Binding-site contacts:
Ligand atom C2 contacts residue ASN259 of chain 39.E at 2.4 Å.
Ligand atom C5 contacts residue ASN259 of chain 39.E at 3.6 Å.
Ligand atom C4 contacts residue ASN259 of chain 39.E at 4.1 Å.
Ligand atom O6 contacts residue LYS115 of chain 39.D at 3.5 Å (salt-bridge).
Ligand atom O7 contacts residue LYS181 of chain 39.D at 4.3 Å.
Ligand atom C6 contacts residue LYS115 of chain 39.D at 4.3 Å.
Ligand atom C1 contacts residue ASN259 of chain 39.E at 1.4 Å.
Ligand atom O7 contacts residue ASN259 of chain 39.E at 2.7 Å (h-bond).
Ligand atom O6 contacts residue THR116 of chain 39.D at 3.2 Å (h-bond).
Ligand atom C3 contacts residue ASN259 of chain 39.E at 3.7 Å.
Ligand atom C8 contacts residue ASN259 of chain 39.E at 4.4 Å.
Ligand atom C7 contacts residue ASN259 of chain 39.E at 3.1 Å.
Ligand atom C6 contacts residue THR116 of chain 39.D at 4.5 Å.
Ligand atom O5 contacts residue ASN259 of chain 39.E at 2.3 Å (h-bond).
Ligand atom O7 contacts residue GLU117 of chain 39.D at 4.3 Å.
Ligand atom O6 contacts residue ASN259 of chain 39.E at 4.4 Å.
Ligand atom N2 contacts residue ASN259 of chain 39.E at 3.0 Å (h-bond).
Ligand atom O5 contacts residue THR116 of chain 39.D at 3.8 Å.

Sequence of chain 39.E:
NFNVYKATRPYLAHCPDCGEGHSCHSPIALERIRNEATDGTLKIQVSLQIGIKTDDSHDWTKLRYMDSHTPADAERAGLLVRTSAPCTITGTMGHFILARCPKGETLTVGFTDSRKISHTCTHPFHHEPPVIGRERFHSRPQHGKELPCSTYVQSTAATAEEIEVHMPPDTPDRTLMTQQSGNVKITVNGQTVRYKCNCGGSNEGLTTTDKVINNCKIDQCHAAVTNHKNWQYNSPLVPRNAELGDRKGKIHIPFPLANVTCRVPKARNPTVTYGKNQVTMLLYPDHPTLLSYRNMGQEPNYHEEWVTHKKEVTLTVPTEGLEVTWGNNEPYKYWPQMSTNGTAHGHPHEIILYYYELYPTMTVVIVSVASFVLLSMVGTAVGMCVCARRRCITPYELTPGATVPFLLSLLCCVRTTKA

This small molecule binds to this protein.
Small molecule (SMILES): CC(=O)N[C@@H]1[C@@H](O)[C@H](O)[C@@H](CO)O[C@H]1O

Sequence of chain 39.D:
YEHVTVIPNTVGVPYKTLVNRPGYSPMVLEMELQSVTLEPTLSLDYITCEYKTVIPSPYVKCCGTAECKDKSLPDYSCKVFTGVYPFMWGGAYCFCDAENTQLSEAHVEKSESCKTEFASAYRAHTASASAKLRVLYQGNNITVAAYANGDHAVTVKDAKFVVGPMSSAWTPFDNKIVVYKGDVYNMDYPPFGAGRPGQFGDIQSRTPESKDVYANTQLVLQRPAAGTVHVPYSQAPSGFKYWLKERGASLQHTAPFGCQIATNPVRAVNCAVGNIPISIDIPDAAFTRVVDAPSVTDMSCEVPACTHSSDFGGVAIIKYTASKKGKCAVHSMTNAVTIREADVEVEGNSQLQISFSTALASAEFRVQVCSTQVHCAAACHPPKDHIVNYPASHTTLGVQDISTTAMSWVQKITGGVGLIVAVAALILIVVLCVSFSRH